Binding-site contacts:
Ligand atom C1 contacts residue ALA223 of chain 1.B at 4.0 Å (hydrophobic).
Ligand atom C1 contacts residue MET185 of chain 1.B at 4.0 Å (hydrophobic).
Ligand atom N1 contacts residue ALA123 of chain 1.B at 3.1 Å (h-bond).
Ligand atom C3 contacts residue MET185 of chain 1.B at 3.8 Å (hydrophobic).
Ligand atom C3 contacts residue ASN122 of chain 1.B at 3.9 Å.
Ligand atom C6 contacts residue ALA223 of chain 1.B at 4.0 Å (hydrophobic).
Ligand atom C6 contacts residue ILE227 of chain 1.B at 3.8 Å (hydrophobic).
Ligand atom C10 contacts residue ILE227 of chain 1.B at 3.8 Å (hydrophobic).
Ligand atom C11 contacts residue ALA224 of chain 1.B at 3.8 Å (hydrophobic).
Ligand atom C11 contacts residue NAD1 of chain 1.E at 3.6 Å.
Ligand atom C8 contacts residue TYR181 of chain 1.B at 3.5 Å (hydrophobic).
Ligand atom C7 contacts residue TYR181 of chain 1.B at 3.4 Å (hydrophobic).
Ligand atom C10 contacts residue ALA224 of chain 1.B at 3.8 Å (hydrophobic).
Ligand atom C8 contacts residue NAD1 of chain 1.E at 3.7 Å.
Ligand atom CL14 contacts residue ALA223 of chain 1.B at 3.6 Å.
Ligand atom O2 contacts residue NAD1 of chain 1.E at 2.9 Å (h-bond).
Ligand atom C2 contacts residue ALA223 of chain 1.B at 3.5 Å (hydrophobic).
Ligand atom C4 contacts residue MET185 of chain 1.B at 3.7 Å (hydrophobic).
Ligand atom C2 contacts residue MET185 of chain 1.B at 4.0 Å (hydrophobic).
Ligand atom CL13 contacts residue TYR171 of chain 1.B at 3.4 Å.
Ligand atom C12 contacts residue NAD1 of chain 1.E at 3.6 Å.
Ligand atom CL13 contacts residue NAD1 of chain 1.E at 4.0 Å.
Ligand atom C7 contacts residue TYR171 of chain 1.B at 3.6 Å (hydrophobic).
Ligand atom C11 contacts residue ILE227 of chain 1.B at 3.7 Å (hydrophobic).
Ligand atom C7 contacts residue NAD1 of chain 1.E at 3.4 Å.
Ligand atom C3 contacts residue ALA121 of chain 1.B at 3.1 Å (hydrophobic).
Ligand atom C10 contacts residue NAD1 of chain 1.E at 3.8 Å.
Ligand atom O2 contacts residue TYR181 of chain 1.B at 2.5 Å (h-bond).
Ligand atom O2 contacts residue LYS189 of chain 1.B at 3.9 Å.
Ligand atom C2 contacts residue ALA121 of chain 1.B at 3.7 Å (hydrophobic).
Ligand atom C6 contacts residue MET185 of chain 1.B at 3.8 Å (hydrophobic).
Ligand atom C5 contacts residue MET185 of chain 1.B at 3.7 Å (hydrophobic).
Ligand atom O1 contacts residue NAD1 of chain 1.E at 3.5 Å.
Ligand atom CL14 contacts residue ALA121 of chain 1.B at 3.5 Å.
Ligand atom CL13 contacts residue PHE272 of chain 1.B at 3.6 Å.
Ligand atom CL14 contacts residue NAD1 of chain 1.E at 3.4 Å.
Ligand atom C3 contacts residue ALA223 of chain 1.B at 3.8 Å (hydrophobic).
Ligand atom C9 contacts residue NAD1 of chain 1.E at 3.7 Å.
Ligand atom N1 contacts residue ASN122 of chain 1.B at 3.5 Å (h-bond).
Ligand atom C5 contacts residue VAL126 of chain 1.B at 3.7 Å (hydrophobic).

A protein and the small-molecule ligand that binds it are described below.
Small molecule (SMILES): Nc1ccc(Oc2ccc(Cl)cc2O)c(Cl)c1

Sequence of chain 1.B:
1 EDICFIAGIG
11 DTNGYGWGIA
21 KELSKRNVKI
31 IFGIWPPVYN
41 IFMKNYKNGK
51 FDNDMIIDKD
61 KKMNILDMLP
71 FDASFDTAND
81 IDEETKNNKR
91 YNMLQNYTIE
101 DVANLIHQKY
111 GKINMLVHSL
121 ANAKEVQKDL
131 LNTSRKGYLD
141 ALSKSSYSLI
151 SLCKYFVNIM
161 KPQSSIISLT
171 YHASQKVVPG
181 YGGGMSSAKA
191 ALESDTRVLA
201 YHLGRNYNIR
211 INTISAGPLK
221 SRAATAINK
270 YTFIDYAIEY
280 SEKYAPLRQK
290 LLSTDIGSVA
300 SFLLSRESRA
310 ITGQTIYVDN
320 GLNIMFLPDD